Binding-site contacts:
Ligand atom O1 contacts residue LYS105 of chain 1.A at 3.1 Å (salt-bridge).
Ligand atom C2 contacts residue PHE141 of chain 1.A at 3.7 Å (hydrophobic).
Ligand atom CL1 contacts residue TYR168 of chain 1.A at 3.9 Å.
Ligand atom C4 contacts residue PHE141 of chain 1.A at 3.7 Å (hydrophobic).
Ligand atom C4 contacts residue LYS105 of chain 1.A at 3.8 Å.
Ligand atom C6' contacts residue PHE23 of chain 1.A at 3.8 Å (hydrophobic).
Ligand atom C6 contacts residue PHE80 of chain 1.A at 4.0 Å (hydrophobic).
Ligand atom CL3 contacts residue VAL145 of chain 1.A at 3.6 Å.
Ligand atom CL2 contacts residue LYS105 of chain 1.A at 3.1 Å.
Ligand atom C2' contacts residue VAL145 of chain 1.A at 3.3 Å (hydrophobic).
Ligand atom CL3 contacts residue ALA146 of chain 1.A at 3.7 Å.
Ligand atom C3 contacts residue PHE141 of chain 1.A at 3.8 Å (hydrophobic).
Ligand atom C3 contacts residue PHE80 of chain 1.A at 3.7 Å (hydrophobic).
Ligand atom O1' contacts residue ALA146 of chain 1.A at 3.1 Å (h-bond).
Ligand atom C4' contacts residue ALA146 of chain 1.A at 3.2 Å (hydrophobic).
Ligand atom C4 contacts residue HIS107 of chain 1.A at 3.7 Å.
Ligand atom C5' contacts residue ALA146 of chain 1.A at 4.0 Å (hydrophobic).
Ligand atom C5 contacts residue PHE80 of chain 1.A at 3.8 Å (hydrophobic).
Ligand atom C3' contacts residue VAL145 of chain 1.A at 3.5 Å (hydrophobic).
Ligand atom CL1 contacts residue HIS107 of chain 1.A at 3.2 Å.
Ligand atom CL1 contacts residue TYR20 of chain 1.A at 3.8 Å.
Ligand atom C6 contacts residue PHE141 of chain 1.A at 3.7 Å (hydrophobic).
Ligand atom C2 contacts residue TYR20 of chain 1.A at 3.6 Å (hydrophobic).
Ligand atom C6' contacts residue TYR20 of chain 1.A at 4.0 Å (hydrophobic).
Ligand atom C5 contacts residue PHE141 of chain 1.A at 3.6 Å (hydrophobic).
Ligand atom C5 contacts residue LYS105 of chain 1.A at 3.9 Å.
Ligand atom C5' contacts residue TYR20 of chain 1.A at 4.1 Å (hydrophobic).
Ligand atom C1 contacts residue PHE80 of chain 1.A at 4.1 Å (hydrophobic).
Ligand atom C3 contacts residue HIS107 of chain 1.A at 4.0 Å.
Ligand atom CL4 contacts residue PHE23 of chain 1.A at 3.8 Å.
Ligand atom C3' contacts residue ALA146 of chain 1.A at 3.5 Å (hydrophobic).
Ligand atom CL1 contacts residue PRO46 of chain 1.A at 3.8 Å.
Ligand atom O1 contacts residue HIS107 of chain 1.A at 2.8 Å (h-bond).
Ligand atom CL2 contacts residue TYR239 of chain 1.A at 3.7 Å.
Ligand atom CL4 contacts residue TYR20 of chain 1.A at 3.4 Å.
Ligand atom CL3 contacts residue ILE246 of chain 1.A at 3.3 Å.
Ligand atom C1 contacts residue PHE141 of chain 1.A at 3.9 Å (hydrophobic).
Ligand atom C4 contacts residue PHE80 of chain 1.A at 3.6 Å (hydrophobic).
Ligand atom C1' contacts residue VAL145 of chain 1.A at 4.1 Å (hydrophobic).
Ligand atom C2 contacts residue PHE80 of chain 1.A at 3.9 Å (hydrophobic).

This protein binds this small molecule.
Small molecule (SMILES): Oc1c(Cl)cc(-c2cc(Cl)c(O)c(Cl)c2)cc1Cl

Sequence of chain 1.A:
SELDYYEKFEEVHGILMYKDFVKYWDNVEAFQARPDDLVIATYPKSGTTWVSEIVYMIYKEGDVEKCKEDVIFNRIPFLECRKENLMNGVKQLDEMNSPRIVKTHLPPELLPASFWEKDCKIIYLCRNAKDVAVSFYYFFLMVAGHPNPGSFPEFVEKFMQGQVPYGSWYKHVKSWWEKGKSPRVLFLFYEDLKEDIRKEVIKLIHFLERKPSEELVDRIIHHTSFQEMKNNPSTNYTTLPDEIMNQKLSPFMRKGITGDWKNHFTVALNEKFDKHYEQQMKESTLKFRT